Binding-site contacts:
Ligand atom C7 contacts residue ASN135 of chain 1.B at 3.7 Å.
Ligand atom C2 contacts residue ASN135 of chain 1.B at 2.5 Å.
Ligand atom O6 contacts residue TYR124 of chain 1.B at 3.4 Å.
Ligand atom O5 contacts residue ASN135 of chain 1.B at 2.4 Å (h-bond).
Ligand atom C3 contacts residue ASN135 of chain 1.B at 3.9 Å.
Ligand atom C7 contacts residue GLU56 of chain 1.B at 3.8 Å.
Ligand atom C8 contacts residue LEU126 of chain 1.B at 3.6 Å (hydrophobic).
Ligand atom C8 contacts residue GLU56 of chain 1.B at 3.4 Å.
Ligand atom C5 contacts residue TYR124 of chain 1.B at 3.5 Å (hydrophobic).
Ligand atom C1 contacts residue TYR124 of chain 1.B at 4.4 Å (hydrophobic).
Ligand atom C1 contacts residue ASN135 of chain 1.B at 1.5 Å.
Ligand atom O5 contacts residue SER137 of chain 1.B at 4.5 Å.
Ligand atom N2 contacts residue ASN135 of chain 1.B at 3.1 Å (h-bond).
Ligand atom C6 contacts residue TYR124 of chain 1.B at 2.9 Å (hydrophobic).
Ligand atom C3 contacts residue PHE54 of chain 1.B at 4.4 Å (hydrophobic).
Ligand atom O7 contacts residue PHE54 of chain 1.B at 3.7 Å.
Ligand atom O7 contacts residue TYR124 of chain 1.B at 4.2 Å.
Ligand atom O7 contacts residue ASN135 of chain 1.B at 3.9 Å.
Ligand atom O5 contacts residue TYR124 of chain 1.B at 3.6 Å.
Ligand atom C8 contacts residue TYR124 of chain 1.B at 3.6 Å (hydrophobic).
Ligand atom C5 contacts residue ASN135 of chain 1.B at 3.7 Å.
Ligand atom O7 contacts residue GLU56 of chain 1.B at 3.4 Å (salt-bridge).
Ligand atom C7 contacts residue TYR124 of chain 1.B at 4.2 Å (hydrophobic).
Ligand atom C4 contacts residue ASN135 of chain 1.B at 4.2 Å.
Ligand atom O4 contacts residue PHE54 of chain 1.B at 4.3 Å.
Ligand atom C5 contacts residue PHE54 of chain 1.B at 4.4 Å (hydrophobic).

This small molecule binds to this protein.
Small molecule (SMILES): CC(=O)N[C@H]1[C@H](O[C@H]2[C@H](O)[C@@H](NC(C)=O)CO[C@@H]2CO)O[C@H](CO)[C@@H](O)[C@@H]1O

Sequence of chain 1.B:
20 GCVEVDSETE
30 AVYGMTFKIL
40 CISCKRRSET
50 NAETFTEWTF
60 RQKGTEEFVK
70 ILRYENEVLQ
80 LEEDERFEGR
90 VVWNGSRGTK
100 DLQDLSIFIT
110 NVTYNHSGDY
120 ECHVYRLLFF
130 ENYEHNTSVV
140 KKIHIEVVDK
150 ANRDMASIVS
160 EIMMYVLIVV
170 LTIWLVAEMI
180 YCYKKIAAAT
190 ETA